A protein and the small-molecule ligand that binds it are described below.
Small molecule (SMILES): CC(=O)N[C@H]1[C@H]([C@H](O)[C@H](O)CO)O[C@@](OC[C@H]2OC[C@H](NC(C)=O)[C@@H](O[C@@H]3O[C@H](CO)[C@H](O)[C@H](O)[C@H]3O)[C@@H]2O)(C(=O)O)C[C@@H]1O

Binding-site contacts:
Ligand atom O4 contacts residue LYS188 of chain 1.C at 4.0 Å.
Ligand atom N5 contacts residue ALA129 of chain 1.C at 3.0 Å (h-bond).
Ligand atom O1B contacts residue SER131 of chain 1.C at 2.8 Å (h-bond).
Ligand atom C8 contacts residue TYR92 of chain 1.C at 3.6 Å (hydrophobic).
Ligand atom C10 contacts residue ALA129 of chain 1.C at 3.9 Å (hydrophobic).
Ligand atom O9 contacts residue GLU185 of chain 1.C at 2.4 Å (salt-bridge).
Ligand atom O6 contacts residue GLU185 of chain 1.C at 3.5 Å (salt-bridge).
Ligand atom O9 contacts residue GLY223 of chain 1.C at 3.9 Å.
Ligand atom O9 contacts residue TYR92 of chain 1.C at 2.9 Å (h-bond).
Ligand atom O1A contacts residue SER131 of chain 1.C at 3.7 Å.
Ligand atom O4 contacts residue ALA129 of chain 1.C at 3.7 Å.
Ligand atom O1A contacts residue LEU221 of chain 1.C at 4.1 Å.
Ligand atom C9 contacts residue TYR92 of chain 1.C at 3.2 Å (hydrophobic).
Ligand atom C4 contacts residue ALA129 of chain 1.C at 3.3 Å (hydrophobic).
Ligand atom N5 contacts residue TRP146 of chain 1.C at 3.8 Å.
Ligand atom C5 contacts residue ALA129 of chain 1.C at 3.6 Å (hydrophobic).
Ligand atom C6 contacts residue ALA129 of chain 1.C at 4.2 Å (hydrophobic).
Ligand atom C6 contacts residue GLU185 of chain 1.C at 3.7 Å.
Ligand atom O1A contacts residue ALA129 of chain 1.C at 4.1 Å.
Ligand atom C9 contacts residue HIS178 of chain 1.C at 3.3 Å.
Ligand atom C8 contacts residue GLU185 of chain 1.C at 3.8 Å.
Ligand atom O10 contacts residue LEU148 of chain 1.C at 3.7 Å.
Ligand atom O9 contacts residue HIS178 of chain 1.C at 3.3 Å (h-bond).
Ligand atom O8 contacts residue TRP146 of chain 1.C at 4.0 Å.
Ligand atom C6 contacts residue LEU221 of chain 1.C at 3.6 Å (hydrophobic).
Ligand atom C11 contacts residue LEU189 of chain 1.C at 3.6 Å (hydrophobic).
Ligand atom C10 contacts residue TRP146 of chain 1.C at 4.1 Å (hydrophobic).
Ligand atom O1A contacts residue THR130 of chain 1.C at 2.7 Å (h-bond).
Ligand atom C1 contacts residue THR130 of chain 1.C at 3.7 Å.
Ligand atom O10 contacts residue TRP146 of chain 1.C at 3.5 Å.
Ligand atom C9 contacts residue TRP146 of chain 1.C at 4.1 Å (hydrophobic).
Ligand atom C7 contacts residue TRP146 of chain 1.C at 3.8 Å (hydrophobic).
Ligand atom C1 contacts residue SER131 of chain 1.C at 3.9 Å.
Ligand atom C11 contacts residue LEU148 of chain 1.C at 4.1 Å (hydrophobic).
Ligand atom O10 contacts residue GLY128 of chain 1.C at 4.1 Å.
Ligand atom O1B contacts residue THR130 of chain 1.C at 4.0 Å.
Ligand atom O8 contacts residue TYR92 of chain 1.C at 2.9 Å (h-bond).
Ligand atom O6 contacts residue VAL181 of chain 1.C at 3.8 Å.
Ligand atom C9 contacts residue GLU185 of chain 1.C at 3.2 Å.
Ligand atom O7 contacts residue LEU189 of chain 1.C at 3.8 Å.

Sequence of chain 1.C:
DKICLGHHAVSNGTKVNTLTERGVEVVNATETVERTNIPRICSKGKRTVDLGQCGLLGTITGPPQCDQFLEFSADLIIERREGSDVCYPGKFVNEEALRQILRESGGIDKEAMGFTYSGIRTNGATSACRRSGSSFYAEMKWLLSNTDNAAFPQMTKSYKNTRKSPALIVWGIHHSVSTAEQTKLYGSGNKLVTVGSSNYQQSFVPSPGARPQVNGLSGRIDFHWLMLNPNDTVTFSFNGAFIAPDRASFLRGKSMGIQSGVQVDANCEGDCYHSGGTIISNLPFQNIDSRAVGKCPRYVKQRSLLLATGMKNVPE